Sequence of chain 9.C:
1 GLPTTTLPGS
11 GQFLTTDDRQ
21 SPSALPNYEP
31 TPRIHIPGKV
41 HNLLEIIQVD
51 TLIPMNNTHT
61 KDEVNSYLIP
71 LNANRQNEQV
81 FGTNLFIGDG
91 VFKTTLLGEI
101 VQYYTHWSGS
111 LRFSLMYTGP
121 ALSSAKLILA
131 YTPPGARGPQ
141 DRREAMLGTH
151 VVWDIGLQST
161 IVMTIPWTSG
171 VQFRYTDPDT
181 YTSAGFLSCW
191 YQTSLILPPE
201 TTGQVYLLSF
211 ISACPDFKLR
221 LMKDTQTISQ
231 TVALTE

Binding-site contacts:
Ligand atom C2C contacts residue TYR197 of chain 9.A at 3.7 Å (hydrophobic).
Ligand atom C4A contacts residue PRO174 of chain 9.A at 3.1 Å (hydrophobic).
Ligand atom N3A contacts residue ALA24 of chain 9.C at 3.8 Å.
Ligand atom C31 contacts residue ASN219 of chain 9.A at 3.3 Å.
Ligand atom O1B contacts residue ILE104 of chain 9.A at 3.9 Å.
Ligand atom C5B contacts residue PHE186 of chain 9.A at 3.9 Å (hydrophobic).
Ligand atom O1 contacts residue MET221 of chain 9.A at 3.9 Å.
Ligand atom C2A contacts residue PHE186 of chain 9.A at 3.3 Å (hydrophobic).
Ligand atom C5 contacts residue LEU106 of chain 9.A at 3.8 Å (hydrophobic).
Ligand atom C4 contacts residue TYR197 of chain 9.A at 3.8 Å (hydrophobic).
Ligand atom C5B contacts residue MET224 of chain 9.A at 3.8 Å (hydrophobic).
Ligand atom C1B contacts residue TYR128 of chain 9.A at 3.6 Å (hydrophobic).
Ligand atom O1 contacts residue LEU106 of chain 9.A at 3.7 Å.
Ligand atom C1B contacts residue VAL188 of chain 9.A at 3.8 Å (hydrophobic).
Ligand atom C2B contacts residue VAL188 of chain 9.A at 3.5 Å (hydrophobic).
Ligand atom N3A contacts residue PHE186 of chain 9.A at 4.0 Å.
Ligand atom O1A contacts residue PHE186 of chain 9.A at 3.0 Å.
Ligand atom C6B contacts residue TYR128 of chain 9.A at 3.3 Å (hydrophobic).
Ligand atom N3A contacts residue PRO174 of chain 9.A at 3.7 Å.
Ligand atom C5C contacts residue VAL191 of chain 9.A at 3.8 Å (hydrophobic).
Ligand atom C4B contacts residue TYR152 of chain 9.A at 3.8 Å (hydrophobic).
Ligand atom C5A contacts residue VAL176 of chain 9.A at 3.6 Å (hydrophobic).
Ligand atom C3B contacts residue TYR152 of chain 9.A at 3.7 Å (hydrophobic).
Ligand atom C6B contacts residue ILE104 of chain 9.A at 3.6 Å (hydrophobic).
Ligand atom C4C contacts residue VAL191 of chain 9.A at 3.0 Å (hydrophobic).
Ligand atom N2 contacts residue ASN219 of chain 9.A at 3.8 Å.
Ligand atom C3C contacts residue TYR128 of chain 9.A at 3.4 Å (hydrophobic).
Ligand atom C5A contacts residue PHE186 of chain 9.A at 3.5 Å (hydrophobic).
Ligand atom N2 contacts residue LEU106 of chain 9.A at 3.8 Å.
Ligand atom C1B contacts residue ILE104 of chain 9.A at 4.0 Å (hydrophobic).
Ligand atom C3B contacts residue VAL188 of chain 9.A at 3.8 Å (hydrophobic).
Ligand atom C1C contacts residue TYR128 of chain 9.A at 3.7 Å (hydrophobic).
Ligand atom O1B contacts residue TYR128 of chain 9.A at 3.4 Å (h-bond).
Ligand atom C1C contacts residue LEU106 of chain 9.A at 3.8 Å (hydrophobic).
Ligand atom N3A contacts residue TYR152 of chain 9.A at 3.5 Å.
Ligand atom C2A contacts residue TYR152 of chain 9.A at 3.6 Å (hydrophobic).
Ligand atom C4B contacts residue PHE186 of chain 9.A at 3.6 Å (hydrophobic).
Ligand atom C3 contacts residue ASN219 of chain 9.A at 4.0 Å.
Ligand atom C4 contacts residue LEU106 of chain 9.A at 3.9 Å (hydrophobic).
Ligand atom C4C contacts residue VAL188 of chain 9.A at 3.7 Å (hydrophobic).

Sequence of chain 9.A:
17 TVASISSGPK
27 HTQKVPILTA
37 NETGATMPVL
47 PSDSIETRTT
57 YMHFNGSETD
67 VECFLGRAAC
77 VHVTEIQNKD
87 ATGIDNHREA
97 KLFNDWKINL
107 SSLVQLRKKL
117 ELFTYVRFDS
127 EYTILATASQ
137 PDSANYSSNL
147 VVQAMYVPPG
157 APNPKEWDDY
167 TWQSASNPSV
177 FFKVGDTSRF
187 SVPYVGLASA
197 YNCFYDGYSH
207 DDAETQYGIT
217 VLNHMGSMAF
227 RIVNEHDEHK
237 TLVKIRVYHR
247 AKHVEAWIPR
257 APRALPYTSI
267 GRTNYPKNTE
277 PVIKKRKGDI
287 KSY

The protein below binds the small molecule below.
Small molecule (SMILES): Cc1cc(CCCCCOc2ccc(C3=NCCO3)cc2)on1